Binding-site contacts:
Ligand atom C3 contacts residue ASN126 of chain 1.B at 3.8 Å.
Ligand atom O7 contacts residue ASN126 of chain 1.B at 2.6 Å (h-bond).
Ligand atom C4 contacts residue ASN126 of chain 1.B at 4.2 Å.
Ligand atom C2 contacts residue ASN126 of chain 1.B at 2.5 Å.
Ligand atom O7 contacts residue SER125 of chain 1.B at 4.5 Å.
Ligand atom O7 contacts residue LYS122 of chain 1.B at 4.5 Å.
Ligand atom C8 contacts residue LYS122 of chain 1.B at 2.5 Å.
Ligand atom C7 contacts residue ASN126 of chain 1.B at 3.0 Å.
Ligand atom C1 contacts residue ASN126 of chain 1.B at 1.4 Å.
Ligand atom N2 contacts residue LYS122 of chain 1.B at 4.4 Å.
Ligand atom C7 contacts residue SER125 of chain 1.B at 4.1 Å.
Ligand atom C5 contacts residue ASN126 of chain 1.B at 3.7 Å.
Ligand atom C8 contacts residue ASN126 of chain 1.B at 4.3 Å.
Ligand atom C8 contacts residue SER125 of chain 1.B at 3.9 Å.
Ligand atom C7 contacts residue LYS122 of chain 1.B at 3.7 Å.
Ligand atom C7 contacts residue GLU123 of chain 1.B at 3.7 Å.
Ligand atom N2 contacts residue ASN126 of chain 1.B at 3.0 Å (h-bond).
Ligand atom O5 contacts residue ASN126 of chain 1.B at 2.4 Å (h-bond).
Ligand atom O7 contacts residue GLU123 of chain 1.B at 3.5 Å (salt-bridge).
Ligand atom C8 contacts residue GLU123 of chain 1.B at 3.0 Å.

A protein and the small-molecule ligand that binds it are described below.
Small molecule (SMILES): CC(=O)N[C@@H]1[C@@H](O)[C@H](O)[C@@H](CO)O[C@H]1O

Sequence of chain 1.B:
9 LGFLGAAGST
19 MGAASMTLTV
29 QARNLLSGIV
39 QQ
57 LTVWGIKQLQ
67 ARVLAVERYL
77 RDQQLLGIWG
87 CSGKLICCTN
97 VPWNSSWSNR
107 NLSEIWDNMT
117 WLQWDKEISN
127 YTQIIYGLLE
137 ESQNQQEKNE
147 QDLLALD